Binding-site contacts:
Ligand atom C8 contacts residue ASP251 of chain 1.C at 4.3 Å.
Ligand atom C2 contacts residue TRP250 of chain 1.C at 3.7 Å (hydrophobic).
Ligand atom C2 contacts residue ASN179 of chain 1.C at 3.1 Å.
Ligand atom C8 contacts residue VAL252 of chain 1.C at 3.5 Å (hydrophobic).
Ligand atom C8 contacts residue ASN179 of chain 1.C at 4.4 Å.
Ligand atom C3 contacts residue TRP250 of chain 1.C at 4.1 Å (hydrophobic).
Ligand atom C7 contacts residue VAL252 of chain 1.C at 3.6 Å (hydrophobic).
Ligand atom C1 contacts residue ASN179 of chain 1.C at 2.6 Å.
Ligand atom O5 contacts residue ASN179 of chain 1.C at 3.6 Å.
Ligand atom O7 contacts residue VAL252 of chain 1.C at 3.6 Å.
Ligand atom N2 contacts residue ASN179 of chain 1.C at 2.9 Å (h-bond).
Ligand atom C7 contacts residue ASN179 of chain 1.C at 3.3 Å.
Ligand atom C7 contacts residue TRP250 of chain 1.C at 3.5 Å (hydrophobic).
Ligand atom N2 contacts residue TRP250 of chain 1.C at 2.7 Å (h-bond).
Ligand atom C5 contacts residue TRP250 of chain 1.C at 4.3 Å (hydrophobic).
Ligand atom N2 contacts residue VAL252 of chain 1.C at 4.3 Å.
Ligand atom O7 contacts residue ASN179 of chain 1.C at 3.4 Å (h-bond).
Ligand atom C8 contacts residue TRP250 of chain 1.C at 3.4 Å (hydrophobic).
Ligand atom C1 contacts residue TRP250 of chain 1.C at 3.9 Å (hydrophobic).
Ligand atom O5 contacts residue TRP250 of chain 1.C at 4.3 Å.

Sequence of chain 1.C:
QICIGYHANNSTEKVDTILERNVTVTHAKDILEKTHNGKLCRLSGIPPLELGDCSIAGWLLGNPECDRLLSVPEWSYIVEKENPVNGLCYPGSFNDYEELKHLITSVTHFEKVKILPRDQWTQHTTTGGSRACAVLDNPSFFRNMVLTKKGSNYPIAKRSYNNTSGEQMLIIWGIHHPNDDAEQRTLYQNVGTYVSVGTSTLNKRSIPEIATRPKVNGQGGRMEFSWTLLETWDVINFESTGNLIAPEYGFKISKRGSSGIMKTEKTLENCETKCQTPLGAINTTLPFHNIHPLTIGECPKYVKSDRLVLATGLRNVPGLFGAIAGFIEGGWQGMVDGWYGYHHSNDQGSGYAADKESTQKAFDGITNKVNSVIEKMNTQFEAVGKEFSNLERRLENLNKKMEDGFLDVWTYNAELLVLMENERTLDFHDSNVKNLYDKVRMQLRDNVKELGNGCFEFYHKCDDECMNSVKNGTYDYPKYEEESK

The protein below binds the small molecule below.
Small molecule (SMILES): CC(=O)N[C@@H]1[C@@H](O)[C@H](O)[C@@H](CO)O[C@H]1O